A protein and the small-molecule ligand that binds it are described below.
Small molecule (SMILES): CC(=O)N[C@H]1[C@H](O[C@H]2[C@H](O)[C@@H](NC(C)=O)CO[C@@H]2CO)O[C@H](CO)[C@@H](O)[C@@H]1O

Binding-site contacts:
Ligand atom C1 contacts residue ASN19 of chain 15.S at 1.9 Å.
Ligand atom O5 contacts residue ASN19 of chain 15.S at 2.2 Å (h-bond).
Ligand atom C6 contacts residue ASN19 of chain 15.S at 4.1 Å.
Ligand atom C3 contacts residue ASN19 of chain 15.S at 4.4 Å.
Ligand atom C5 contacts residue ASN19 of chain 15.S at 3.4 Å.
Ligand atom C2 contacts residue ASN19 of chain 15.S at 3.4 Å.
Ligand atom N2 contacts residue ASN19 of chain 15.S at 4.1 Å.
Ligand atom O6 contacts residue ASN19 of chain 15.S at 4.4 Å.
Ligand atom C8 contacts residue TYR17 of chain 15.S at 4.2 Å (hydrophobic).

Sequence of chain 15.S:
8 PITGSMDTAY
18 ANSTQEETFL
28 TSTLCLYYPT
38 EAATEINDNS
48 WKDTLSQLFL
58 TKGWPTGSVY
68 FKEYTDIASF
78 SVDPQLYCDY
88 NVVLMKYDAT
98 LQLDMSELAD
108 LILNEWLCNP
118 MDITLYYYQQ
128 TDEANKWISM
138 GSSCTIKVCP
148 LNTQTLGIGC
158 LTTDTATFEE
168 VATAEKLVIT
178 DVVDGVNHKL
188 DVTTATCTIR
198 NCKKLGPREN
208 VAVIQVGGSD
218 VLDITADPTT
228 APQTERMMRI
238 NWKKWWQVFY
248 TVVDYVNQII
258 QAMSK